Binding-site contacts:
Ligand atom O7 contacts residue GLN1071 of chain 1.C at 3.5 Å (h-bond).
Ligand atom O5 contacts residue GLN1071 of chain 1.C at 3.8 Å.
Ligand atom O6 contacts residue ASN717 of chain 1.C at 4.4 Å.
Ligand atom C8 contacts residue THR716 of chain 1.C at 4.1 Å.
Ligand atom C6 contacts residue GLN926 of chain 1.C at 4.2 Å.
Ligand atom C7 contacts residue ASN717 of chain 1.C at 3.4 Å.
Ligand atom C1 contacts residue GLN1071 of chain 1.C at 3.7 Å.
Ligand atom C8 contacts residue GLN926 of chain 1.C at 4.4 Å.
Ligand atom O7 contacts residue ASN925 of chain 1.C at 3.7 Å.
Ligand atom C4 contacts residue LEU922 of chain 1.C at 4.0 Å (hydrophobic).
Ligand atom C5 contacts residue GLN926 of chain 1.C at 4.2 Å.
Ligand atom C7 contacts residue GLN1071 of chain 1.C at 4.3 Å.
Ligand atom C3 contacts residue LEU922 of chain 1.C at 3.8 Å (hydrophobic).
Ligand atom O4 contacts residue LEU922 of chain 1.C at 3.8 Å.
Ligand atom C1 contacts residue LEU922 of chain 1.C at 4.5 Å (hydrophobic).
Ligand atom O6 contacts residue GLN926 of chain 1.C at 4.0 Å.
Ligand atom C5 contacts residue ASN717 of chain 1.C at 3.6 Å.
Ligand atom C4 contacts residue ASN717 of chain 1.C at 4.2 Å.
Ligand atom C7 contacts residue ASN925 of chain 1.C at 3.9 Å.
Ligand atom O5 contacts residue ASN717 of chain 1.C at 2.3 Å (h-bond).
Ligand atom O7 contacts residue LEU922 of chain 1.C at 4.0 Å.
Ligand atom C8 contacts residue ASN717 of chain 1.C at 4.3 Å.
Ligand atom C8 contacts residue ASN925 of chain 1.C at 3.3 Å.
Ligand atom C2 contacts residue GLN1071 of chain 1.C at 3.9 Å.
Ligand atom N2 contacts residue ASN717 of chain 1.C at 2.9 Å (h-bond).
Ligand atom C5 contacts residue LEU922 of chain 1.C at 3.8 Å (hydrophobic).
Ligand atom C1 contacts residue ASN717 of chain 1.C at 1.4 Å.
Ligand atom C3 contacts residue ASN717 of chain 1.C at 3.8 Å.
Ligand atom C2 contacts residue ASN717 of chain 1.C at 2.4 Å.
Ligand atom O5 contacts residue GLN926 of chain 1.C at 4.4 Å.
Ligand atom O7 contacts residue ASN717 of chain 1.C at 3.5 Å (h-bond).

Sequence of chain 1.C:
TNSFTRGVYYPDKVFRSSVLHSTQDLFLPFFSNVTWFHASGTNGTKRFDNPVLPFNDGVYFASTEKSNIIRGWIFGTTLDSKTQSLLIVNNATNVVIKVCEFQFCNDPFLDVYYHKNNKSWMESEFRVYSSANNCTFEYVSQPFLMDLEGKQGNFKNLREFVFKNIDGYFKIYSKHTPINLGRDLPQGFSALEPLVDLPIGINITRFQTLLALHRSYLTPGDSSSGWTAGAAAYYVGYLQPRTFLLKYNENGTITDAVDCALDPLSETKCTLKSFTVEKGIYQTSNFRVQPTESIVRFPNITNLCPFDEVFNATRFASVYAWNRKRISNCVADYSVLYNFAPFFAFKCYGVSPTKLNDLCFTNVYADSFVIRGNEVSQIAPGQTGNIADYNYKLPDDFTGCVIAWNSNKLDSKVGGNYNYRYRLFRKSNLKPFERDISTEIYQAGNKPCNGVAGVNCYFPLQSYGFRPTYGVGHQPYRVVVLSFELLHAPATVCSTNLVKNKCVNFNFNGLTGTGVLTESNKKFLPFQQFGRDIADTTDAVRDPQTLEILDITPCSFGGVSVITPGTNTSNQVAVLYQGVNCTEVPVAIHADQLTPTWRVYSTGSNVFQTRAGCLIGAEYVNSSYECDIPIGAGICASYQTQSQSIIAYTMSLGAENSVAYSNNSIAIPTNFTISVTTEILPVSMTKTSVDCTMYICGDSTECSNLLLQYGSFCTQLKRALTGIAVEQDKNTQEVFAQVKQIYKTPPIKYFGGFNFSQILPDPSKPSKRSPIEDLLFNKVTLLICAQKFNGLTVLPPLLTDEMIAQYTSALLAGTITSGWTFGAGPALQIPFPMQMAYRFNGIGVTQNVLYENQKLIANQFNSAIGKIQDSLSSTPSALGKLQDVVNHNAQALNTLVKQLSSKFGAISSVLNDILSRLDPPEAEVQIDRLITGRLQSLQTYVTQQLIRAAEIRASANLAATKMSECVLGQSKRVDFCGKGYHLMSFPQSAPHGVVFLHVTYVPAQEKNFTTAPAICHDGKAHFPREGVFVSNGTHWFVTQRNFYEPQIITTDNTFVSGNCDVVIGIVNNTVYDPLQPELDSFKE

The small molecule below binds the protein below.
Small molecule (SMILES): CC(=O)N[C@H]1[C@H](O[C@H]2[C@H](O)[C@@H](NC(C)=O)CO[C@@H]2CO)O[C@H](CO)[C@@H](O)[C@@H]1O